Sequence of chain 1.H:
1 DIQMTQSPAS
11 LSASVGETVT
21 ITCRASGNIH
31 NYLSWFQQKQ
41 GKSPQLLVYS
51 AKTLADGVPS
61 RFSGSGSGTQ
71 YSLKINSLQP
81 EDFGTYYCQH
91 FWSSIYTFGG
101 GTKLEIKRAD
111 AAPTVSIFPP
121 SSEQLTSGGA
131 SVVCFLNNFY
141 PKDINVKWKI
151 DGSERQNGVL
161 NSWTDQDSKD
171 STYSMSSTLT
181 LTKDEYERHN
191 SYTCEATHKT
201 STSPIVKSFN

Sequence of chain 1.G:
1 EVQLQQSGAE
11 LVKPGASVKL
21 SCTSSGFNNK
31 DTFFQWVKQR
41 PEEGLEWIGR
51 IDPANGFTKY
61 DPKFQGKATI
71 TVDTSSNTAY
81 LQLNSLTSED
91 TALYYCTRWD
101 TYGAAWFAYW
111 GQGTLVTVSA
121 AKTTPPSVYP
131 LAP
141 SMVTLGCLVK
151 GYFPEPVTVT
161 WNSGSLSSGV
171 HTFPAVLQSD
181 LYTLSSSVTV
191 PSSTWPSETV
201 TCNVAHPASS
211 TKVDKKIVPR

A protein and the small-molecule ligand that binds it are described below.
Small molecule (SMILES): NC(=O)[C@@H](N)CCCCNC(=O)CCCC[C@@H]1SC[C@@H]2NC(=O)N[C@@H]21

Binding-site contacts:
Ligand atom N14 contacts residue PHE33 of chain 1.G at 3.3 Å.
Ligand atom N3 contacts residue SER50 of chain 1.H at 3.3 Å (h-bond).
Ligand atom C15 contacts residue ASP31 of chain 1.G at 3.8 Å.
Ligand atom C5 contacts residue SER50 of chain 1.H at 3.7 Å.
Ligand atom C9 contacts residue TRP99 of chain 1.G at 3.7 Å (hydrophobic).
Ligand atom O22 contacts residue TYR49 of chain 1.H at 3.7 Å.
Ligand atom C12 contacts residue PHE33 of chain 1.G at 3.6 Å (hydrophobic).
Ligand atom C13 contacts residue PHE33 of chain 1.G at 3.4 Å (hydrophobic).
Ligand atom N1 contacts residue PHE91 of chain 1.H at 3.4 Å.
Ligand atom C2 contacts residue SER34 of chain 1.H at 3.1 Å.
Ligand atom N1 contacts residue SER34 of chain 1.H at 3.4 Å (h-bond).
Ligand atom C11 contacts residue GLN35 of chain 1.G at 3.8 Å.
Ligand atom C15 contacts residue PHE33 of chain 1.G at 3.5 Å (hydrophobic).
Ligand atom C11 contacts residue TRP99 of chain 1.G at 3.6 Å (hydrophobic).
Ligand atom C2 contacts residue TYR49 of chain 1.H at 3.7 Å (hydrophobic).
Ligand atom C8 contacts residue TRP106 of chain 1.G at 3.6 Å (hydrophobic).
Ligand atom N1 contacts residue TYR49 of chain 1.H at 4.1 Å.
Ligand atom C5 contacts residue TRP106 of chain 1.G at 4.0 Å (hydrophobic).
Ligand atom C15 contacts residue THR32 of chain 1.G at 4.0 Å.
Ligand atom O23 contacts residue PHE33 of chain 1.G at 3.0 Å (h-bond).
Ligand atom C12 contacts residue TYR96 of chain 1.H at 3.6 Å (hydrophobic).
Ligand atom C4 contacts residue TRP106 of chain 1.G at 3.8 Å (hydrophobic).
Ligand atom N24 contacts residue ASP31 of chain 1.G at 3.0 Å.
Ligand atom O22 contacts residue LEU33 of chain 1.H at 3.1 Å (h-bond).
Ligand atom C9 contacts residue PHE91 of chain 1.H at 4.0 Å (hydrophobic).
Ligand atom C17 contacts residue ASP31 of chain 1.G at 4.1 Å.
Ligand atom C12 contacts residue GLN35 of chain 1.G at 3.8 Å.
Ligand atom C19 contacts residue ASN29 of chain 1.G at 3.6 Å.
Ligand atom N24 contacts residue ASN29 of chain 1.G at 3.6 Å (h-bond).
Ligand atom C2 contacts residue PHE91 of chain 1.H at 3.7 Å (hydrophobic).
Ligand atom O22 contacts residue SER34 of chain 1.H at 2.4 Å (h-bond).
Ligand atom O22 contacts residue SER50 of chain 1.H at 3.2 Å (h-bond).
Ligand atom O22 contacts residue PHE91 of chain 1.H at 3.4 Å.
Ligand atom S7 contacts residue TYR32 of chain 1.H at 3.8 Å.
Ligand atom O23 contacts residue THR32 of chain 1.G at 3.7 Å.
Ligand atom C18 contacts residue ASP31 of chain 1.G at 3.6 Å.
Ligand atom N1 contacts residue TRP99 of chain 1.G at 3.4 Å.
Ligand atom C4 contacts residue TRP99 of chain 1.G at 3.7 Å (hydrophobic).
Ligand atom C2 contacts residue SER50 of chain 1.H at 3.5 Å.
Ligand atom C19 contacts residue ASP31 of chain 1.G at 3.9 Å.